This small molecule binds to this protein.
Small molecule (SMILES): CC(=O)N[C@H]1[C@H](O[C@H]2[C@H](O)[C@@H](NC(C)=O)CO[C@@H]2CO)O[C@H](CO)[C@@H](O)[C@@H]1O

Sequence of chain 1.B:
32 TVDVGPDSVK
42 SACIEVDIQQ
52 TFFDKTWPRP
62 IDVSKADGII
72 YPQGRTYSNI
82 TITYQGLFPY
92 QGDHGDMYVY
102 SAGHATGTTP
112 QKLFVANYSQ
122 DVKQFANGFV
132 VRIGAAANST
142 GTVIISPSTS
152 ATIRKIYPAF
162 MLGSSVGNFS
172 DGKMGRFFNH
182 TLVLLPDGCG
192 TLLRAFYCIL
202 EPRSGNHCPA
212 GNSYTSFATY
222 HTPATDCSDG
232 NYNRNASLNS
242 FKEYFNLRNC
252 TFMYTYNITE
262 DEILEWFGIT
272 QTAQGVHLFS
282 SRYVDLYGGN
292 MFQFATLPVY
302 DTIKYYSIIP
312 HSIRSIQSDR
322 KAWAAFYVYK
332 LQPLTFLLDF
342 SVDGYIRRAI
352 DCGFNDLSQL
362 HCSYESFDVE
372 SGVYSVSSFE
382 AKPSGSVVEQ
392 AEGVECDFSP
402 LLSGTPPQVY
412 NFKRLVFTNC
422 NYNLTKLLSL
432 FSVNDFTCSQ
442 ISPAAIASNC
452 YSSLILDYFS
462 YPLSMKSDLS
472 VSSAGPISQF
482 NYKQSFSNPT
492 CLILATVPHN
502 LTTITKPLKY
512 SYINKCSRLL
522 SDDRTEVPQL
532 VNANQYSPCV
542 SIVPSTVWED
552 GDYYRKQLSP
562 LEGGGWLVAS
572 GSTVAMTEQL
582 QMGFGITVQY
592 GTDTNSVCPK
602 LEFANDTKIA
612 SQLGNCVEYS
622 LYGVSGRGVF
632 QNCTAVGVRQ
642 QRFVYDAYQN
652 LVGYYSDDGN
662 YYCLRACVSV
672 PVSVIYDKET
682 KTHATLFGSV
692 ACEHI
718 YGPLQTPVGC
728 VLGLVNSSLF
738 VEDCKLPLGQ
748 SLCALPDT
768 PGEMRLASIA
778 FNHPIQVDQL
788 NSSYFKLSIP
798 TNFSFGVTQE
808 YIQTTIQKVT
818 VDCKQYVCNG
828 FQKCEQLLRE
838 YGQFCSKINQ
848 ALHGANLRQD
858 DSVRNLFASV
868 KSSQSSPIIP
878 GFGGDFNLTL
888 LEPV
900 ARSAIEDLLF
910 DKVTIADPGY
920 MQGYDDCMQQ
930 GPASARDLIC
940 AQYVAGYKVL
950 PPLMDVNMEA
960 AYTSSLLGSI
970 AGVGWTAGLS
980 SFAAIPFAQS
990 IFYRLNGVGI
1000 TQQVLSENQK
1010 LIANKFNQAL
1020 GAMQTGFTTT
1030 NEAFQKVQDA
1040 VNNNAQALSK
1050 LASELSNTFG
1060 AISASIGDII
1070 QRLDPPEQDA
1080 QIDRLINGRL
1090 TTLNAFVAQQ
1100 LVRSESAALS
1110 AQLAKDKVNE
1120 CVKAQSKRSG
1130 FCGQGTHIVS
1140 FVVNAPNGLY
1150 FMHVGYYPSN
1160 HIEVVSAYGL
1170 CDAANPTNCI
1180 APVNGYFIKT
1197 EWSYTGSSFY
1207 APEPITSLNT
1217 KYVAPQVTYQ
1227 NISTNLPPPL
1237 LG

Binding-site contacts:
Ligand atom C2 contacts residue ASN250 of chain 1.B at 2.5 Å.
Ligand atom C1 contacts residue ASN250 of chain 1.B at 1.4 Å.
Ligand atom C4 contacts residue ASN250 of chain 1.B at 4.3 Å.
Ligand atom C3 contacts residue ASN250 of chain 1.B at 3.8 Å.
Ligand atom C7 contacts residue ILE200 of chain 1.B at 4.4 Å (hydrophobic).
Ligand atom O7 contacts residue ASN250 of chain 1.B at 3.4 Å (h-bond).
Ligand atom C7 contacts residue ASN250 of chain 1.B at 3.4 Å.
Ligand atom N2 contacts residue ASN250 of chain 1.B at 3.0 Å (h-bond).
Ligand atom C5 contacts residue ASN250 of chain 1.B at 3.7 Å.
Ligand atom C8 contacts residue ASN250 of chain 1.B at 3.8 Å.
Ligand atom O5 contacts residue ASN250 of chain 1.B at 2.3 Å (h-bond).
Ligand atom C8 contacts residue ILE200 of chain 1.B at 3.6 Å (hydrophobic).